The protein below binds the small molecule below.
Small molecule (SMILES): CC(=O)N[C@@H]1[C@@H](O)[C@H](O)[C@@H](CO)O[C@H]1O

Sequence of chain 1.CA:
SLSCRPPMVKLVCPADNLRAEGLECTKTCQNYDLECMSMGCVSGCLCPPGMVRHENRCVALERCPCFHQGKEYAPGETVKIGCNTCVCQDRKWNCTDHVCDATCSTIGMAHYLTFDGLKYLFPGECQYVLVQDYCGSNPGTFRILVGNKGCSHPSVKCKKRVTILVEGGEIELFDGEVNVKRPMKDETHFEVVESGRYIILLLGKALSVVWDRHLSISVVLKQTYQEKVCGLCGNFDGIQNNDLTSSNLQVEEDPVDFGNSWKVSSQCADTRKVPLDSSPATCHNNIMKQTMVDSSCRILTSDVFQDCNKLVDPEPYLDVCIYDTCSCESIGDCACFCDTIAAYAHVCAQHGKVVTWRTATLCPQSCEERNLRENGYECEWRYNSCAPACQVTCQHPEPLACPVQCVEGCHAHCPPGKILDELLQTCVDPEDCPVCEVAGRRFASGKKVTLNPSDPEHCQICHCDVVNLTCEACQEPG

Binding-site contacts:
Ligand atom N2 contacts residue ASN384 of chain 1.CA at 2.9 Å (h-bond).
Ligand atom O5 contacts residue SER385 of chain 1.CA at 4.5 Å.
Ligand atom C6 contacts residue VAL354 of chain 1.CA at 3.9 Å (hydrophobic).
Ligand atom O5 contacts residue ASN384 of chain 1.CA at 2.4 Å (h-bond).
Ligand atom O7 contacts residue ASN384 of chain 1.CA at 3.0 Å.
Ligand atom C5 contacts residue ASN384 of chain 1.CA at 3.6 Å.
Ligand atom C7 contacts residue ASN384 of chain 1.CA at 3.1 Å.
Ligand atom O6 contacts residue SER385 of chain 1.CA at 4.2 Å.
Ligand atom O7 contacts residue HIS413 of chain 1.CA at 4.3 Å.
Ligand atom O6 contacts residue VAL354 of chain 1.CA at 3.2 Å.
Ligand atom O6 contacts residue CYS386 of chain 1.CA at 3.5 Å (h-bond).
Ligand atom O6 contacts residue ASN384 of chain 1.CA at 4.2 Å.
Ligand atom C8 contacts residue ASN384 of chain 1.CA at 4.3 Å.
Ligand atom C8 contacts residue HIS413 of chain 1.CA at 3.1 Å.
Ligand atom C3 contacts residue ASN384 of chain 1.CA at 3.8 Å.
Ligand atom C7 contacts residue HIS413 of chain 1.CA at 4.1 Å.
Ligand atom C1 contacts residue ASN384 of chain 1.CA at 1.4 Å.
Ligand atom C2 contacts residue ASN384 of chain 1.CA at 2.4 Å.
Ligand atom C4 contacts residue ASN384 of chain 1.CA at 4.2 Å.